Sequence of chain 1.A:
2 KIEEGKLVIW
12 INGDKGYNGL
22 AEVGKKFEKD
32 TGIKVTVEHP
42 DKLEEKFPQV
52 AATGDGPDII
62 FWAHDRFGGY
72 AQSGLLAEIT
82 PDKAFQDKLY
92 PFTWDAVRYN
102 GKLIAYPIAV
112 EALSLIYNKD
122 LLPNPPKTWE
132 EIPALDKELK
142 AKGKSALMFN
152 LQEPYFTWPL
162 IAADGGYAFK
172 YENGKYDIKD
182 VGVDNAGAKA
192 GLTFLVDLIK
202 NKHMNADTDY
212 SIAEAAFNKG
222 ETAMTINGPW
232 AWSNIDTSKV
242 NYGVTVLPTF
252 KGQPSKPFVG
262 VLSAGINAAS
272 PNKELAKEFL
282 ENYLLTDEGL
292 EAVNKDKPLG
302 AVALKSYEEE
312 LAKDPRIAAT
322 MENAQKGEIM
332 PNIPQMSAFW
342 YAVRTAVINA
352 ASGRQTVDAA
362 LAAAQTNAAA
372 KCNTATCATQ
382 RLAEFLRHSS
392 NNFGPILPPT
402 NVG

A small-molecule ligand and the protein it binds are described below.
Small molecule (SMILES): OC[C@H]1O[C@H](O[C@H]2[C@H](O)[C@@H](O)[C@@H](O)O[C@@H]2CO)[C@H](O)[C@@H](O)[C@@H]1O

Binding-site contacts:
Ligand atom C2 contacts residue ASP66 of chain 1.A at 3.2 Å.
Ligand atom C3 contacts residue ASP66 of chain 1.A at 3.4 Å.
Ligand atom O6 contacts residue TYR156 of chain 1.A at 2.9 Å (h-bond).
Ligand atom C1 contacts residue ASP15 of chain 1.A at 3.7 Å.
Ligand atom C3 contacts residue ARG67 of chain 1.A at 4.0 Å.
Ligand atom O6 contacts residue PRO155 of chain 1.A at 3.3 Å.
Ligand atom C2 contacts residue TRP63 of chain 1.A at 3.8 Å (hydrophobic).
Ligand atom O4 contacts residue ARG67 of chain 1.A at 2.5 Å (salt-bridge).
Ligand atom O4 contacts residue TRP63 of chain 1.A at 3.9 Å.
Ligand atom O5 contacts residue TYR156 of chain 1.A at 3.3 Å.
Ligand atom C1 contacts residue LYS16 of chain 1.A at 3.8 Å.
Ligand atom O6 contacts residue GLU154 of chain 1.A at 2.9 Å (salt-bridge).
Ligand atom O2 contacts residue LYS16 of chain 1.A at 3.2 Å (salt-bridge).
Ligand atom O3 contacts residue GLU112 of chain 1.A at 3.6 Å.
Ligand atom C5 contacts residue GLU154 of chain 1.A at 4.0 Å.
Ligand atom C6 contacts residue GLU154 of chain 1.A at 3.3 Å.
Ligand atom C4 contacts residue TRP341 of chain 1.B at 3.6 Å (hydrophobic).
Ligand atom O2 contacts residue GLU112 of chain 1.A at 2.5 Å (salt-bridge).
Ligand atom C2 contacts residue GLU112 of chain 1.A at 3.2 Å.
Ligand atom C4 contacts residue TYR156 of chain 1.A at 3.9 Å (hydrophobic).
Ligand atom C6 contacts residue PRO155 of chain 1.A at 3.9 Å (hydrophobic).
Ligand atom O3 contacts residue ALA64 of chain 1.A at 3.5 Å.
Ligand atom O3 contacts residue ARG67 of chain 1.A at 3.0 Å (salt-bridge).
Ligand atom C3 contacts residue TRP63 of chain 1.A at 3.4 Å (hydrophobic).
Ligand atom C6 contacts residue TRP341 of chain 1.B at 3.8 Å (hydrophobic).
Ligand atom O3 contacts residue TRP341 of chain 1.B at 3.7 Å.
Ligand atom O3 contacts residue TRP63 of chain 1.A at 3.2 Å (h-bond).
Ligand atom O1 contacts residue LYS16 of chain 1.A at 3.3 Å (salt-bridge).
Ligand atom O2 contacts residue ASP66 of chain 1.A at 3.0 Å (salt-bridge).
Ligand atom C2 contacts residue TRP341 of chain 1.B at 3.9 Å (hydrophobic).
Ligand atom O2 contacts residue TRP63 of chain 1.A at 3.0 Å (h-bond).
Ligand atom O2 contacts residue ALA64 of chain 1.A at 3.4 Å.
Ligand atom C1 contacts residue TYR156 of chain 1.A at 3.6 Å (hydrophobic).
Ligand atom O3 contacts residue ASP66 of chain 1.A at 2.6 Å (salt-bridge).
Ligand atom O1 contacts residue ASP15 of chain 1.A at 3.4 Å (salt-bridge).
Ligand atom C1 contacts residue TRP231 of chain 1.B at 3.9 Å (hydrophobic).
Ligand atom O1 contacts residue ASN13 of chain 1.A at 3.3 Å (h-bond).
Ligand atom C4 contacts residue ARG67 of chain 1.A at 3.6 Å.
Ligand atom O2 contacts residue MET331 of chain 1.B at 3.9 Å.
Ligand atom C6 contacts residue TYR156 of chain 1.A at 3.7 Å (hydrophobic).

Sequence of chain 1.B:
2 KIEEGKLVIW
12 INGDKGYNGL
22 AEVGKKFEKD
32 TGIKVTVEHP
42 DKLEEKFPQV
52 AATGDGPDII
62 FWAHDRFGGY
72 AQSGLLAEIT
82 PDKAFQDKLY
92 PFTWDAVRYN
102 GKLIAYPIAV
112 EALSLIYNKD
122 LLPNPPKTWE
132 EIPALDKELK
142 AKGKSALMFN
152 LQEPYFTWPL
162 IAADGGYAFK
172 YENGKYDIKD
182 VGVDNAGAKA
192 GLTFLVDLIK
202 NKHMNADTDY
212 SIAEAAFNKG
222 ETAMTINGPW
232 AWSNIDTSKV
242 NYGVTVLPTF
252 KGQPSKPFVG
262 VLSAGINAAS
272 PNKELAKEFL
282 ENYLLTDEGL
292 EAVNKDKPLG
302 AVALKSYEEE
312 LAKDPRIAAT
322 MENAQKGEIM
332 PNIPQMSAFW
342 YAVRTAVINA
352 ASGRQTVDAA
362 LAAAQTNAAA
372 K